Sequence of chain 27.C:
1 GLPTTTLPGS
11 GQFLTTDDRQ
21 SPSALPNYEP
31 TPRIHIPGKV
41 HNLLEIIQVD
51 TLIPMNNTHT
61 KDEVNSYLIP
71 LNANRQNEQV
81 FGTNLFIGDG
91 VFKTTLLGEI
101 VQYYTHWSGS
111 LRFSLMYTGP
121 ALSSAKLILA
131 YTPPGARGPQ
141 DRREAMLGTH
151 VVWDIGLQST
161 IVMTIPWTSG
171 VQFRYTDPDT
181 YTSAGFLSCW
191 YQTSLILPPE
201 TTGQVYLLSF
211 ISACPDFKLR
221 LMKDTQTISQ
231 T

Binding-site contacts:
Ligand atom O16 contacts residue VAL188 of chain 27.A at 3.8 Å.
Ligand atom O02 contacts residue TYR128 of chain 27.A at 3.8 Å.
Ligand atom C15 contacts residue TYR197 of chain 27.A at 3.8 Å (hydrophobic).
Ligand atom C06 contacts residue ILE104 of chain 27.A at 3.5 Å (hydrophobic).
Ligand atom C15 contacts residue SER126 of chain 27.A at 3.5 Å.
Ligand atom C18 contacts residue TYR152 of chain 27.A at 3.7 Å (hydrophobic).
Ligand atom C17 contacts residue TYR152 of chain 27.A at 3.8 Å (hydrophobic).
Ligand atom C08 contacts residue TYR197 of chain 27.A at 3.9 Å (hydrophobic).
Ligand atom C03 contacts residue TYR128 of chain 27.A at 3.7 Å (hydrophobic).
Ligand atom C14 contacts residue LEU106 of chain 27.A at 3.5 Å (hydrophobic).
Ligand atom C06 contacts residue TYR128 of chain 27.A at 3.4 Å (hydrophobic).
Ligand atom C19 contacts residue TYR152 of chain 27.A at 3.9 Å (hydrophobic).
Ligand atom C08 contacts residue TYR128 of chain 27.A at 3.3 Å (hydrophobic).
Ligand atom C21 contacts residue TYR152 of chain 27.A at 3.6 Å (hydrophobic).
Ligand atom C11 contacts residue TYR197 of chain 27.A at 3.5 Å (hydrophobic).
Ligand atom O23 contacts residue LEU221 of chain 28.C at 3.9 Å.
Ligand atom C04 contacts residue TYR128 of chain 27.A at 3.4 Å (hydrophobic).
Ligand atom C05 contacts residue TYR128 of chain 27.A at 3.8 Å (hydrophobic).
Ligand atom O23 contacts residue VAL191 of chain 27.A at 3.9 Å.
Ligand atom O24 contacts residue VAL191 of chain 27.A at 3.1 Å.
Ligand atom O20 contacts residue TYR152 of chain 27.A at 3.7 Å.
Ligand atom N22 contacts residue VAL191 of chain 27.A at 3.9 Å.
Ligand atom O23 contacts residue TYR152 of chain 27.A at 3.0 Å (h-bond).
Ligand atom N22 contacts residue TYR152 of chain 27.A at 3.3 Å (h-bond).
Ligand atom C01 contacts residue PHE186 of chain 27.A at 2.8 Å (hydrophobic).
Ligand atom C12 contacts residue TYR197 of chain 27.A at 3.5 Å (hydrophobic).
Ligand atom C10 contacts residue MET221 of chain 27.A at 3.9 Å (hydrophobic).
Ligand atom N13 contacts residue GOL1 of chain 27.E at 3.7 Å.
Ligand atom C14 contacts residue TYR197 of chain 27.A at 3.7 Å (hydrophobic).
Ligand atom C10 contacts residue TYR197 of chain 27.A at 3.7 Å (hydrophobic).
Ligand atom N13 contacts residue TYR197 of chain 27.A at 3.4 Å.
Ligand atom O20 contacts residue PHE186 of chain 27.A at 3.8 Å.
Ligand atom O24 contacts residue TYR152 of chain 27.A at 3.5 Å (h-bond).
Ligand atom O02 contacts residue MET224 of chain 27.A at 3.5 Å.
Ligand atom C01 contacts residue MET224 of chain 27.A at 3.7 Å (hydrophobic).
Ligand atom C01 contacts residue TYR128 of chain 27.A at 2.9 Å (hydrophobic).
Ligand atom O16 contacts residue TYR128 of chain 27.A at 2.9 Å (h-bond).
Ligand atom C15 contacts residue TYR128 of chain 27.A at 3.1 Å (hydrophobic).
Ligand atom C07 contacts residue TYR128 of chain 27.A at 2.9 Å (hydrophobic).
Ligand atom C09 contacts residue MET221 of chain 27.A at 3.9 Å (hydrophobic).

This protein binds this small molecule.
Small molecule (SMILES): COc1cc(CC(=O)c2ccc(C#N)cc2)c([N+](=O)[O-])cc1OC

Sequence of chain 28.C:
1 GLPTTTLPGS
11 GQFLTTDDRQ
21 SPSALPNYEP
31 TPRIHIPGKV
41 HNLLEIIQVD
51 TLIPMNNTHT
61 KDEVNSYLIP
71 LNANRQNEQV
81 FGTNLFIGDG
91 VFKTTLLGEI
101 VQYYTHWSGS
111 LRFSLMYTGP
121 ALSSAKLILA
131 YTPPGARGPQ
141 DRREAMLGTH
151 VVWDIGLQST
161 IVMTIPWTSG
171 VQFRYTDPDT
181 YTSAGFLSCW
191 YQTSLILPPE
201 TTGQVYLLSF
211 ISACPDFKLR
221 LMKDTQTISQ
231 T

Sequence of chain 27.A:
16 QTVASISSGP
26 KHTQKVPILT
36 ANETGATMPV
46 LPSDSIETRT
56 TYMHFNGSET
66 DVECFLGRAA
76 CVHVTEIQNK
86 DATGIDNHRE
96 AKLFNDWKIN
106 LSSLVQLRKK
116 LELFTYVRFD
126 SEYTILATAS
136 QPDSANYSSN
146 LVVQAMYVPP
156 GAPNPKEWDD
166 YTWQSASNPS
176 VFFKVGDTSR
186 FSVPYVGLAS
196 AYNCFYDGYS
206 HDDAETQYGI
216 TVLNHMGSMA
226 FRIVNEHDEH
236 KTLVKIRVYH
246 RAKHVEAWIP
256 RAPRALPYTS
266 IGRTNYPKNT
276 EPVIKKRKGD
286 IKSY